Binding-site contacts:
Ligand atom CG contacts residue GLY365 of chain 1.A at 4.1 Å.
Ligand atom CA contacts residue ARG285 of chain 1.A at 4.3 Å.
Ligand atom O contacts residue SER318 of chain 1.A at 2.9 Å (h-bond).
Ligand atom CG contacts residue MET265 of chain 1.A at 4.2 Å (hydrophobic).
Ligand atom CG contacts residue LEU321 of chain 1.A at 4.1 Å (hydrophobic).
Ligand atom OXT contacts residue ARG285 of chain 1.A at 3.0 Å (salt-bridge).
Ligand atom CB contacts residue HIS266 of chain 1.A at 4.4 Å.
Ligand atom OXT contacts residue TRP320 of chain 1.A at 4.4 Å.
Ligand atom O contacts residue ARG285 of chain 1.A at 3.9 Å.
Ligand atom CB contacts residue MET265 of chain 1.A at 3.7 Å (hydrophobic).
Ligand atom CA contacts residue ALA269 of chain 1.A at 4.3 Å (hydrophobic).
Ligand atom OXT contacts residue ALA269 of chain 1.A at 3.6 Å.
Ligand atom CG contacts residue SER317 of chain 1.A at 4.4 Å.
Ligand atom C contacts residue SER318 of chain 1.A at 3.6 Å.
Ligand atom CG contacts residue ALA269 of chain 1.A at 4.2 Å (hydrophobic).
Ligand atom C contacts residue ALA269 of chain 1.A at 4.4 Å (hydrophobic).
Ligand atom C contacts residue SER317 of chain 1.A at 4.2 Å.
Ligand atom N contacts residue MET265 of chain 1.A at 2.8 Å (h-bond).
Ligand atom CG contacts residue CYS370 of chain 1.A at 4.4 Å (hydrophobic).
Ligand atom CA contacts residue MET265 of chain 1.A at 3.4 Å (hydrophobic).
Ligand atom O contacts residue SER317 of chain 1.A at 3.6 Å.
Ligand atom OXT contacts residue SER318 of chain 1.A at 2.9 Å (h-bond).
Ligand atom C contacts residue ARG285 of chain 1.A at 3.7 Å.
Ligand atom CB contacts residue ALA269 of chain 1.A at 3.4 Å (hydrophobic).

This protein binds this small molecule.
Small molecule (SMILES): CC[C@H](N)C(=O)O

Sequence of chain 1.A:
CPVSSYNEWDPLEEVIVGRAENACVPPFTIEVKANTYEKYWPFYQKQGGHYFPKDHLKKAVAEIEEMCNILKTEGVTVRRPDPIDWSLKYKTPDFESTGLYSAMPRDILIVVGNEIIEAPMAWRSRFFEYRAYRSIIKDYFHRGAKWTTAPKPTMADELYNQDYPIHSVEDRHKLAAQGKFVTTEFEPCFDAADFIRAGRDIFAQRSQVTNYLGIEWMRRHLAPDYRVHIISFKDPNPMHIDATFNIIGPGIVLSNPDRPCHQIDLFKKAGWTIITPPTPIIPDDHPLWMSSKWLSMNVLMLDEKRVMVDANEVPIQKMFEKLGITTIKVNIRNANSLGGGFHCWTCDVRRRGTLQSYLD